Sequence of chain 1.C:
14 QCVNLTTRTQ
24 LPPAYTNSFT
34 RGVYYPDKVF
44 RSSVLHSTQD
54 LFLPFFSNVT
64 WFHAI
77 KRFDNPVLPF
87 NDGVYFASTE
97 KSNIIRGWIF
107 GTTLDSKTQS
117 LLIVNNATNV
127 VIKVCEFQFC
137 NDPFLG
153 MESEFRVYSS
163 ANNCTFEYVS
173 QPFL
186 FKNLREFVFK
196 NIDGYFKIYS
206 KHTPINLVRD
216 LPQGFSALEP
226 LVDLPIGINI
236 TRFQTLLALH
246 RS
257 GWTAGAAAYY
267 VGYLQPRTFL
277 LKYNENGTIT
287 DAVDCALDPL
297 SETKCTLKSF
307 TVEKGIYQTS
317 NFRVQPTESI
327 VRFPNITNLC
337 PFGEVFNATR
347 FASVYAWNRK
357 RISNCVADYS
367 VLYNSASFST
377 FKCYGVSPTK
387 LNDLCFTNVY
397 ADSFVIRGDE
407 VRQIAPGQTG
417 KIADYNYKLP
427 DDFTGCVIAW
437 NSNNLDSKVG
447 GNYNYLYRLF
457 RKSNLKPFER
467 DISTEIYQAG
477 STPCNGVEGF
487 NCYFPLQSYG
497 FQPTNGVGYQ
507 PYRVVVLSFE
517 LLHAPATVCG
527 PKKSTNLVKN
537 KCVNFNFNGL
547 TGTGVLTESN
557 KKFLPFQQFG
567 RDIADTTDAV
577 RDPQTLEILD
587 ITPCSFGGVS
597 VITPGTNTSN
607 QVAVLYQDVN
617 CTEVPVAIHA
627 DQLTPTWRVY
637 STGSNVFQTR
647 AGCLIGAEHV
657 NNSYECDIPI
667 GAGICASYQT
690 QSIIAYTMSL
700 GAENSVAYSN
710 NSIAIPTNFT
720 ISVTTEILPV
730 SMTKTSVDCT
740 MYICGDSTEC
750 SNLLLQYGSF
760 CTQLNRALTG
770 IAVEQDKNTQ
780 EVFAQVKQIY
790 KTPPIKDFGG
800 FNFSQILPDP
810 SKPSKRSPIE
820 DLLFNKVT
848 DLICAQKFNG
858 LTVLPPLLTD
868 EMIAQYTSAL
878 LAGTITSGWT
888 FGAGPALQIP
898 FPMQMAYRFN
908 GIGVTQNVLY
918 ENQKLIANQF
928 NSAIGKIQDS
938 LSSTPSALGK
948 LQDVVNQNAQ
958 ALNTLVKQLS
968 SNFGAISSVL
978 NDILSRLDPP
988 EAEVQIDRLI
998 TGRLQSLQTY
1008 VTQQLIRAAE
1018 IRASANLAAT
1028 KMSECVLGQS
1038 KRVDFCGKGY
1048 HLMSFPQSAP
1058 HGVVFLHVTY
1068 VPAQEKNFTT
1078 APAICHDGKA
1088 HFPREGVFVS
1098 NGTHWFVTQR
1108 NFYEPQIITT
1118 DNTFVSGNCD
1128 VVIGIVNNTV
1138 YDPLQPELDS

Binding-site contacts:
Ligand atom C2 contacts residue THR20 of chain 1.C at 4.4 Å.
Ligand atom C7 contacts residue PHE79 of chain 1.C at 4.0 Å (hydrophobic).
Ligand atom O3 contacts residue ASN17 of chain 1.C at 3.3 Å (h-bond).
Ligand atom O5 contacts residue ASN17 of chain 1.C at 2.4 Å (h-bond).
Ligand atom C3 contacts residue ASN17 of chain 1.C at 3.1 Å.
Ligand atom C8 contacts residue THR259 of chain 1.C at 4.3 Å.
Ligand atom N2 contacts residue ASN17 of chain 1.C at 3.8 Å.
Ligand atom C4 contacts residue ASN17 of chain 1.C at 3.1 Å.
Ligand atom C7 contacts residue ARG21 of chain 1.C at 3.7 Å.
Ligand atom O6 contacts residue ASN17 of chain 1.C at 4.2 Å.
Ligand atom C5 contacts residue ASN17 of chain 1.C at 3.4 Å.
Ligand atom O7 contacts residue THR20 of chain 1.C at 3.3 Å.
Ligand atom C8 contacts residue PHE79 of chain 1.C at 3.6 Å (hydrophobic).
Ligand atom O7 contacts residue ARG21 of chain 1.C at 3.8 Å.
Ligand atom C8 contacts residue ARG21 of chain 1.C at 3.3 Å.
Ligand atom C3 contacts residue THR20 of chain 1.C at 3.9 Å.
Ligand atom O7 contacts residue PHE79 of chain 1.C at 4.0 Å.
Ligand atom N2 contacts residue ARG21 of chain 1.C at 4.4 Å.
Ligand atom C7 contacts residue THR20 of chain 1.C at 4.3 Å.
Ligand atom C2 contacts residue LEU18 of chain 1.C at 4.2 Å (hydrophobic).
Ligand atom O7 contacts residue LEU18 of chain 1.C at 4.2 Å.
Ligand atom O3 contacts residue THR20 of chain 1.C at 3.2 Å.
Ligand atom C6 contacts residue ASN17 of chain 1.C at 4.3 Å.
Ligand atom C1 contacts residue ASN17 of chain 1.C at 1.4 Å.
Ligand atom C2 contacts residue ASN17 of chain 1.C at 2.5 Å.

The small molecule below binds the protein below.
Small molecule (SMILES): CC(=O)N[C@@H]1[C@@H](O)[C@H](O)[C@@H](CO)O[C@H]1O